Binding-site contacts:
Ligand atom F2 contacts residue GLN227 of chain 1.A at 3.7 Å.
Ligand atom O3 contacts residue LEU245 of chain 1.A at 3.6 Å.
Ligand atom C12 contacts residue TRP57 of chain 1.A at 3.7 Å (hydrophobic).
Ligand atom O1 contacts residue ALA237 of chain 1.A at 2.9 Å (h-bond).
Ligand atom F4 contacts residue GLN69 of chain 1.A at 3.1 Å.
Ligand atom F1 contacts residue GLN224 of chain 1.A at 3.5 Å.
Ligand atom C19 contacts residue ALA97 of chain 1.A at 3.7 Å (hydrophobic).
Ligand atom C18 contacts residue LEU245 of chain 1.A at 3.7 Å (hydrophobic).
Ligand atom C17 contacts residue LEU245 of chain 1.A at 3.6 Å (hydrophobic).
Ligand atom F4 contacts residue THR65 of chain 1.A at 3.0 Å.
Ligand atom C1 contacts residue PHE238 of chain 1.A at 3.6 Å (hydrophobic).
Ligand atom N2 contacts residue LEU93 of chain 1.A at 3.2 Å (h-bond).
Ligand atom C1 contacts residue ALA237 of chain 1.A at 3.5 Å (hydrophobic).
Ligand atom F1 contacts residue LEU245 of chain 1.A at 3.6 Å.
Ligand atom C11 contacts residue ALA61 of chain 1.A at 3.8 Å (hydrophobic).
Ligand atom N1 contacts residue MET98 of chain 1.A at 3.7 Å.
Ligand atom C19 contacts residue LEU93 of chain 1.A at 3.4 Å (hydrophobic).
Ligand atom CL1 contacts residue MET98 of chain 1.A at 3.6 Å.
Ligand atom F2 contacts residue GLN224 of chain 1.A at 3.3 Å.
Ligand atom N1 contacts residue LEU223 of chain 1.A at 3.6 Å.
Ligand atom C11 contacts residue THR65 of chain 1.A at 3.5 Å.
Ligand atom N2 contacts residue LYS94 of chain 1.A at 3.1 Å (salt-bridge).
Ligand atom O2 contacts residue TYR242 of chain 1.A at 3.5 Å.
Ligand atom O2 contacts residue PHE238 of chain 1.A at 2.8 Å (h-bond).
Ligand atom O2 contacts residue ALA237 of chain 1.A at 3.3 Å (h-bond).
Ligand atom F4 contacts residue VAL234 of chain 1.A at 3.7 Å.
Ligand atom C5 contacts residue PHE246 of chain 1.A at 3.7 Å (hydrophobic).
Ligand atom O4 contacts residue MET98 of chain 1.A at 3.7 Å.
Ligand atom O1 contacts residue GLN69 of chain 1.A at 2.8 Å (h-bond).
Ligand atom C16 contacts residue LEU245 of chain 1.A at 3.5 Å (hydrophobic).
Ligand atom F3 contacts residue GLN224 of chain 1.A at 3.3 Å.
Ligand atom O1 contacts residue ALA236 of chain 1.A at 3.6 Å.
Ligand atom CL1 contacts residue THR65 of chain 1.A at 3.5 Å.
Ligand atom O4 contacts residue LEU245 of chain 1.A at 3.5 Å.
Ligand atom F2 contacts residue PHE246 of chain 1.A at 3.7 Å.
Ligand atom F3 contacts residue LEU223 of chain 1.A at 3.5 Å.
Ligand atom C3 contacts residue TYR242 of chain 1.A at 3.4 Å (hydrophobic).
Ligand atom CL1 contacts residue LEU64 of chain 1.A at 3.5 Å.
Ligand atom O3 contacts residue PHE246 of chain 1.A at 3.6 Å.
Ligand atom O1 contacts residue PHE238 of chain 1.A at 3.7 Å.

Sequence of chain 1.A:
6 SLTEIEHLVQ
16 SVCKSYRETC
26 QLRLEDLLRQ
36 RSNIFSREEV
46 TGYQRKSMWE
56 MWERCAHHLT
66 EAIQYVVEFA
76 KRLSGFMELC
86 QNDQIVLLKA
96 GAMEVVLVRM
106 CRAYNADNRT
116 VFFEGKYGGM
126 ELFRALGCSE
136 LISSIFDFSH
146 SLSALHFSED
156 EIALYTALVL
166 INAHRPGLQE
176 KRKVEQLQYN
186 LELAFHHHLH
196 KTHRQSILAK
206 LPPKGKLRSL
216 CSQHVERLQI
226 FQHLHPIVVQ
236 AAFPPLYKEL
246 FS

A protein and the small-molecule ligand that binds it are described below.
Small molecule (SMILES): O=C(O)c1ccc(OCc2c(-c3c(Cl)cccc3C(F)(F)F)noc2-c2cc[nH]c2)cc1F